Sequence of chain 1.A:
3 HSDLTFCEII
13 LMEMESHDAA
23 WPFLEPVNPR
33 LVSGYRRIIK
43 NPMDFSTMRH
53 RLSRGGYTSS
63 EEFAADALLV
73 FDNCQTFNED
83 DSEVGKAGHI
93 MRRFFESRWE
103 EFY

Binding-site contacts:
Ligand atom C28 contacts residue VAL86 of chain 1.A at 4.2 Å (hydrophobic).
Ligand atom O32 contacts residue PHE79 of chain 1.A at 4.2 Å.
Ligand atom N23 contacts residue ASN30 of chain 1.A at 3.2 Å (h-bond).
Ligand atom C28 contacts residue PRO24 of chain 1.A at 3.9 Å (hydrophobic).
Ligand atom C30 contacts residue VAL29 of chain 1.A at 4.0 Å (hydrophobic).
Ligand atom N26 contacts residue VAL29 of chain 1.A at 4.0 Å.
Ligand atom N26 contacts residue PRO24 of chain 1.A at 2.7 Å (h-bond).
Ligand atom O24 contacts residue LEU33 of chain 1.A at 4.0 Å.
Ligand atom C19 contacts residue LEU33 of chain 1.A at 4.0 Å (hydrophobic).
Ligand atom O24 contacts residue VAL34 of chain 1.A at 3.5 Å.
Ligand atom C08 contacts residue TRP23 of chain 1.A at 3.7 Å (hydrophobic).
Ligand atom N23 contacts residue VAL29 of chain 1.A at 3.9 Å.
Ligand atom C20 contacts residue VAL34 of chain 1.A at 4.2 Å (hydrophobic).
Ligand atom O24 contacts residue ASN30 of chain 1.A at 3.8 Å.
Ligand atom C27 contacts residue VAL86 of chain 1.A at 3.9 Å (hydrophobic).
Ligand atom C01 contacts residue VAL86 of chain 1.A at 3.6 Å (hydrophobic).
Ligand atom C29 contacts residue VAL86 of chain 1.A at 4.0 Å (hydrophobic).
Ligand atom N09 contacts residue TRP23 of chain 1.A at 3.7 Å.
Ligand atom C20 contacts residue LEU33 of chain 1.A at 4.1 Å (hydrophobic).
Ligand atom N25 contacts residue TRP23 of chain 1.A at 3.9 Å.
Ligand atom C02 contacts residue VAL34 of chain 1.A at 4.2 Å (hydrophobic).
Ligand atom C30 contacts residue TYR37 of chain 1.A at 4.1 Å (hydrophobic).
Ligand atom C28 contacts residue VAL29 of chain 1.A at 3.7 Å (hydrophobic).
Ligand atom C31 contacts residue VAL34 of chain 1.A at 3.8 Å (hydrophobic).
Ligand atom C06 contacts residue PRO24 of chain 1.A at 3.5 Å (hydrophobic).
Ligand atom N25 contacts residue VAL86 of chain 1.A at 4.2 Å.
Ligand atom C05 contacts residue PRO24 of chain 1.A at 3.9 Å (hydrophobic).
Ligand atom C30 contacts residue ASN80 of chain 1.A at 3.5 Å.
Ligand atom C04 contacts residue VAL86 of chain 1.A at 4.1 Å (hydrophobic).
Ligand atom O32 contacts residue TYR37 of chain 1.A at 3.6 Å.
Ligand atom C19 contacts residue VAL34 of chain 1.A at 4.0 Å (hydrophobic).
Ligand atom C31 contacts residue PHE79 of chain 1.A at 3.7 Å (hydrophobic).
Ligand atom C03 contacts residue VAL86 of chain 1.A at 4.0 Å (hydrophobic).
Ligand atom C04 contacts residue PRO24 of chain 1.A at 3.6 Å (hydrophobic).
Ligand atom C27 contacts residue VAL29 of chain 1.A at 3.5 Å (hydrophobic).
Ligand atom C27 contacts residue PRO24 of chain 1.A at 3.6 Å (hydrophobic).
Ligand atom C31 contacts residue ASN80 of chain 1.A at 3.6 Å.
Ligand atom C28 contacts residue PHE25 of chain 1.A at 4.0 Å (hydrophobic).
Ligand atom O32 contacts residue ASN80 of chain 1.A at 3.0 Å (h-bond).
Ligand atom C29 contacts residue VAL29 of chain 1.A at 3.7 Å (hydrophobic).

This protein binds this small molecule.
Small molecule (SMILES): CCc1c(-c2csc(N3CCNC[C@@H]3C(=O)NCCc3ccno3)n2)[nH]c(C)c1C(C)=O